Sequence of chain 49.A:
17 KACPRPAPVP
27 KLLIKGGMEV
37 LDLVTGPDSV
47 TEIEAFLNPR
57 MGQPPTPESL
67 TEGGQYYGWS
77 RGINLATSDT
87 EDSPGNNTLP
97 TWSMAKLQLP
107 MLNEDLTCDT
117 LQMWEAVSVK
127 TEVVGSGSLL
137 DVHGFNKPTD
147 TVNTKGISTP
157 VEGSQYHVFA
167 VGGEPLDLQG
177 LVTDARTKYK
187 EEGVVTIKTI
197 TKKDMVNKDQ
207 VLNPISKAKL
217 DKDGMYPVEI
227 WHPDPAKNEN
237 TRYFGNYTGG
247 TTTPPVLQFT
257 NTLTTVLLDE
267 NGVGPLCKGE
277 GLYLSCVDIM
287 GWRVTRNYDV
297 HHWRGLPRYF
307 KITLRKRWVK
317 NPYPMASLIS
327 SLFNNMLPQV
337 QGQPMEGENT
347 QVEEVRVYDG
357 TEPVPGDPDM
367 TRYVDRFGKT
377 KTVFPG

Binding-site contacts:
Ligand atom C3 contacts residue ARG77 of chain 49.A at 3.8 Å.
Ligand atom O3 contacts residue GLY78 of chain 49.A at 3.6 Å.
Ligand atom C3 contacts residue VAL296 of chain 49.A at 3.4 Å (hydrophobic).
Ligand atom N5 contacts residue TYR72 of chain 49.A at 2.9 Å (h-bond).
Ligand atom C1 contacts residue ARG77 of chain 49.A at 3.5 Å.
Ligand atom C3 contacts residue GLY78 of chain 49.A at 3.7 Å.
Ligand atom C5 contacts residue TYR72 of chain 49.A at 3.7 Å (hydrophobic).
Ligand atom O4 contacts residue ASN80 of chain 49.A at 4.1 Å.
Ligand atom C3 contacts residue HIS298 of chain 49.A at 4.1 Å.
Ligand atom C4 contacts residue ARG77 of chain 49.A at 4.3 Å.
Ligand atom O4 contacts residue THR291 of chain 49.A at 3.5 Å.
Ligand atom C4 contacts residue TYR72 of chain 49.A at 3.7 Å (hydrophobic).
Ligand atom O1A contacts residue ARG77 of chain 49.A at 3.1 Å.
Ligand atom C6 contacts residue TYR72 of chain 49.A at 3.9 Å (hydrophobic).
Ligand atom O10 contacts residue ASN293 of chain 49.A at 4.3 Å.
Ligand atom O8 contacts residue ARG77 of chain 49.A at 3.3 Å (salt-bridge).
Ligand atom O1A contacts residue GLY78 of chain 49.A at 3.4 Å (h-bond).
Ligand atom O1B contacts residue TYR72 of chain 49.A at 4.1 Å.
Ligand atom C1 contacts residue TYR72 of chain 49.A at 4.1 Å (hydrophobic).
Ligand atom O8 contacts residue TYR72 of chain 49.A at 3.9 Å.
Ligand atom C2 contacts residue GLY78 of chain 49.A at 4.1 Å.
Ligand atom C6 contacts residue THR94 of chain 49.A at 3.9 Å.
Ligand atom C6 contacts residue ASN93 of chain 49.A at 3.1 Å.
Ligand atom C10 contacts residue TYR72 of chain 49.A at 3.8 Å (hydrophobic).
Ligand atom C4 contacts residue HIS298 of chain 49.A at 3.6 Å.
Ligand atom O6 contacts residue ASN93 of chain 49.A at 2.9 Å (h-bond).
Ligand atom O4 contacts residue TYR72 of chain 49.A at 4.2 Å.
Ligand atom C5 contacts residue ASN93 of chain 49.A at 3.6 Å.
Ligand atom C4 contacts residue GLY78 of chain 49.A at 3.6 Å.
Ligand atom O1B contacts residue ARG77 of chain 49.A at 3.0 Å (salt-bridge).
Ligand atom C4 contacts residue VAL296 of chain 49.A at 4.2 Å (hydrophobic).
Ligand atom C1 contacts residue GLY78 of chain 49.A at 4.2 Å.
Ligand atom C11 contacts residue TYR72 of chain 49.A at 3.9 Å (hydrophobic).
Ligand atom C11 contacts residue ASP85 of chain 49.B at 3.5 Å.
Ligand atom C3 contacts residue GLY78 of chain 49.A at 4.2 Å.
Ligand atom O4 contacts residue HIS298 of chain 49.A at 2.7 Å (h-bond).
Ligand atom O4 contacts residue GLY78 of chain 49.A at 3.3 Å.
Ligand atom O4 contacts residue VAL296 of chain 49.A at 3.7 Å.
Ligand atom O1A contacts residue TYR72 of chain 49.A at 3.7 Å.
Ligand atom O4 contacts residue ILE79 of chain 49.A at 3.7 Å.

This protein binds this small molecule.
Small molecule (SMILES): CC(=O)N[C@H]1[C@H]([C@H](O)[C@H](O)CO)O[C@@](O[C@H]2[C@@H](O)[C@@H](CO)O[C@@H](O[C@H]3[C@H](O)[C@@H](O)[C@H](O)O[C@@H]3CO)[C@@H]2O)(C(=O)O)C[C@@H]1O

Sequence of chain 49.B:
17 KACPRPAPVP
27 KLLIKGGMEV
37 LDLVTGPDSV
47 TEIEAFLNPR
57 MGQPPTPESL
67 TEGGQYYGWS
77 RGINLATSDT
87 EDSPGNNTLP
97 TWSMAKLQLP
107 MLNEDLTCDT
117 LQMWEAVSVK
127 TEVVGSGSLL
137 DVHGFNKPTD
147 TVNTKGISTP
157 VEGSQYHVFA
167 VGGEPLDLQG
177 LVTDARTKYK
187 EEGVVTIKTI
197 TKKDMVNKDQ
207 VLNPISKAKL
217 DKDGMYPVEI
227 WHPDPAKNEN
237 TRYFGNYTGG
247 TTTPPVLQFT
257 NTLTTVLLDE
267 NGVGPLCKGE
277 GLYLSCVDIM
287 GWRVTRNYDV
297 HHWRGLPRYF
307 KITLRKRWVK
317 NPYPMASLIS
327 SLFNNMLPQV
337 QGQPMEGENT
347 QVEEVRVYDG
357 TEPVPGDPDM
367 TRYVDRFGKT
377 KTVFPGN